A protein and the small-molecule ligand that binds it are described below.
Small molecule (SMILES): Nc1nc2c(ncn2COCCO)c(=O)[nH]1

Binding-site contacts:
Ligand atom C6 contacts residue ILE90 of chain 1.A at 3.8 Å (hydrophobic).
Ligand atom N7 contacts residue TYR91 of chain 1.A at 4.0 Å.
Ligand atom N7 contacts residue MET221 of chain 1.A at 4.0 Å.
Ligand atom C4 contacts residue TYR162 of chain 1.A at 3.3 Å (hydrophobic).
Ligand atom N1 contacts residue ILE90 of chain 1.A at 4.1 Å.
Ligand atom N1 contacts residue GLN115 of chain 1.A at 2.9 Å (h-bond).
Ligand atom N3 contacts residue MET118 of chain 1.A at 3.7 Å.
Ligand atom C2 contacts residue MET118 of chain 1.A at 3.9 Å (hydrophobic).
Ligand atom N2 contacts residue MET118 of chain 1.A at 3.7 Å.
Ligand atom C1' contacts residue HIS48 of chain 1.A at 3.9 Å.
Ligand atom C5 contacts residue ILE90 of chain 1.A at 4.1 Å (hydrophobic).
Ligand atom C8 contacts residue TYR91 of chain 1.A at 3.2 Å (hydrophobic).
Ligand atom O3' contacts residue TYR91 of chain 1.A at 3.1 Å (h-bond).
Ligand atom C3' contacts residue GLU215 of chain 1.A at 3.8 Å.
Ligand atom C1' contacts residue TYR162 of chain 1.A at 3.7 Å (hydrophobic).
Ligand atom N2 contacts residue TYR162 of chain 1.A at 3.7 Å.
Ligand atom C6 contacts residue GLN115 of chain 1.A at 3.5 Å.
Ligand atom O6 contacts residue GLN115 of chain 1.A at 3.0 Å (h-bond).
Ligand atom N7 contacts residue ILE90 of chain 1.A at 3.6 Å.
Ligand atom O3' contacts residue HIS48 of chain 1.A at 3.4 Å.
Ligand atom C3' contacts residue ARG212 of chain 1.A at 3.7 Å.
Ligand atom O3' contacts residue GLU215 of chain 1.A at 3.4 Å (salt-bridge).
Ligand atom C8 contacts residue ARG166 of chain 1.A at 3.9 Å.
Ligand atom N7 contacts residue TYR162 of chain 1.A at 3.9 Å.
Ligand atom C2 contacts residue GLN115 of chain 1.A at 4.0 Å.
Ligand atom N3 contacts residue TYR162 of chain 1.A at 3.5 Å.
Ligand atom C3' contacts residue HIS48 of chain 1.A at 3.8 Å.
Ligand atom C8 contacts residue TYR162 of chain 1.A at 3.7 Å (hydrophobic).
Ligand atom N2 contacts residue GLN115 of chain 1.A at 4.0 Å.
Ligand atom C5 contacts residue TYR162 of chain 1.A at 3.3 Å (hydrophobic).
Ligand atom N9 contacts residue TYR91 of chain 1.A at 4.2 Å.
Ligand atom O6 contacts residue ILE90 of chain 1.A at 3.5 Å.
Ligand atom N7 contacts residue ARG166 of chain 1.A at 3.1 Å (salt-bridge).
Ligand atom C6 contacts residue ARG166 of chain 1.A at 4.1 Å.
Ligand atom N1 contacts residue TYR162 of chain 1.A at 3.3 Å.
Ligand atom C2 contacts residue TYR162 of chain 1.A at 3.4 Å (hydrophobic).
Ligand atom O6 contacts residue ARG166 of chain 1.A at 3.2 Å (salt-bridge).
Ligand atom C2' contacts residue ILE87 of chain 1.A at 3.8 Å (hydrophobic).
Ligand atom N9 contacts residue TYR162 of chain 1.A at 3.4 Å.
Ligand atom C6 contacts residue TYR162 of chain 1.A at 3.6 Å (hydrophobic).

Sequence of chain 1.A:
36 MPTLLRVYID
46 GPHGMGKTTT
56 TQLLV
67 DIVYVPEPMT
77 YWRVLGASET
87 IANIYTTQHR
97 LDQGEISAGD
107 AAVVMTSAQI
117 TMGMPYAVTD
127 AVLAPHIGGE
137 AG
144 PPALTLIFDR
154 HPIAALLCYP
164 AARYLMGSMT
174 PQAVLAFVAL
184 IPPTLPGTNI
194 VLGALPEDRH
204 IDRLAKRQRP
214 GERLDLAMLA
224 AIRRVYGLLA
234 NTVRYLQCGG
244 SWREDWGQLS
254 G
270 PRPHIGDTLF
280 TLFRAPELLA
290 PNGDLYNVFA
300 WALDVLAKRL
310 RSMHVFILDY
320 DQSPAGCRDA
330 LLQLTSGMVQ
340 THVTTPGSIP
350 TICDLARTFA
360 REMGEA